The protein below binds the small molecule below.
Small molecule (SMILES): O=c1[nH]c(=O)c2nc[nH]c2[nH]1

Sequence of chain 1.A:
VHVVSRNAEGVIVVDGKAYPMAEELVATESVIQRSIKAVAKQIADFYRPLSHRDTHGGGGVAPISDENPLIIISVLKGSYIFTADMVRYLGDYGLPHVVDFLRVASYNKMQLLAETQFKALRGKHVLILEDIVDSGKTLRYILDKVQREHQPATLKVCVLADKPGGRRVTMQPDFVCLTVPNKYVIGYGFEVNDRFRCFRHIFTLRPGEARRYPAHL

Binding-site contacts:
Ligand atom C6 contacts residue TYR198 of chain 1.A at 4.3 Å (hydrophobic).
Ligand atom C8 contacts residue ASP148 of chain 1.A at 3.6 Å.
Ligand atom N7 contacts residue LYS177 of chain 1.A at 3.6 Å.
Ligand atom N7 contacts residue ILE146 of chain 1.A at 4.0 Å.
Ligand atom C6 contacts residue LYS177 of chain 1.A at 3.6 Å.
Ligand atom O2 contacts residue TYR198 of chain 1.A at 3.5 Å.
Ligand atom N7 contacts residue ASP148 of chain 1.A at 3.0 Å (salt-bridge).
Ligand atom C6 contacts residue VAL199 of chain 1.A at 3.6 Å (hydrophobic).
Ligand atom C8 contacts residue PO41 of chain 1.D at 4.0 Å.
Ligand atom C2 contacts residue GLU205 of chain 1.A at 4.3 Å.
Ligand atom C2 contacts residue TYR198 of chain 1.A at 3.9 Å (hydrophobic).
Ligand atom C2 contacts residue VAL199 of chain 1.A at 3.4 Å (hydrophobic).
Ligand atom O6 contacts residue VAL199 of chain 1.A at 3.1 Å (h-bond).
Ligand atom O6 contacts residue TYR198 of chain 1.A at 3.6 Å.
Ligand atom O2 contacts residue VAL199 of chain 1.A at 3.0 Å (h-bond).
Ligand atom N3 contacts residue PHE204 of chain 1.A at 4.2 Å.
Ligand atom O2 contacts residue PHE204 of chain 1.A at 3.6 Å.
Ligand atom N1 contacts residue VAL199 of chain 1.A at 3.0 Å (h-bond).
Ligand atom O6 contacts residue LYS177 of chain 1.A at 2.7 Å (salt-bridge).
Ligand atom C5 contacts residue ILE146 of chain 1.A at 4.1 Å (hydrophobic).
Ligand atom C2 contacts residue PHE204 of chain 1.A at 4.0 Å (hydrophobic).
Ligand atom C5 contacts residue LYS177 of chain 1.A at 4.0 Å.
Ligand atom C5 contacts residue ASP148 of chain 1.A at 4.2 Å.
Ligand atom C4 contacts residue ILE146 of chain 1.A at 4.0 Å (hydrophobic).
Ligand atom O6 contacts residue LYS197 of chain 1.A at 3.4 Å (salt-bridge).
Ligand atom C6 contacts residue ILE146 of chain 1.A at 4.2 Å (hydrophobic).
Ligand atom O2 contacts residue GLU205 of chain 1.A at 3.3 Å (salt-bridge).
Ligand atom C8 contacts residue ILE146 of chain 1.A at 3.6 Å (hydrophobic).
Ligand atom N9 contacts residue PO41 of chain 1.D at 4.5 Å.
Ligand atom O6 contacts residue ILE146 of chain 1.A at 4.2 Å.
Ligand atom N9 contacts residue ILE146 of chain 1.A at 3.6 Å.
Ligand atom N1 contacts residue PHE204 of chain 1.A at 4.4 Å.
Ligand atom N1 contacts residue TYR198 of chain 1.A at 3.8 Å.